Binding-site contacts:
Ligand atom C1 contacts residue THR389 of chain 1.C at 3.6 Å.
Ligand atom O5 contacts residue THR389 of chain 1.C at 3.7 Å.
Ligand atom O5 contacts residue ASN387 of chain 1.C at 2.4 Å (h-bond).
Ligand atom C6 contacts residue THR389 of chain 1.C at 4.0 Å.
Ligand atom C3 contacts residue ASN387 of chain 1.C at 3.8 Å.
Ligand atom O6 contacts residue NAG1 of chain 1.BB at 4.0 Å.
Ligand atom C5 contacts residue ASN387 of chain 1.C at 3.6 Å.
Ligand atom C1 contacts residue ASN387 of chain 1.C at 1.4 Å.
Ligand atom C6 contacts residue NAG1 of chain 1.BB at 4.2 Å.
Ligand atom O7 contacts residue ASN387 of chain 1.C at 3.9 Å.
Ligand atom C2 contacts residue ASN387 of chain 1.C at 2.5 Å.
Ligand atom C5 contacts residue THR389 of chain 1.C at 3.8 Å.
Ligand atom C8 contacts residue MET374 of chain 1.C at 4.1 Å (hydrophobic).
Ligand atom N2 contacts residue ASN387 of chain 1.C at 2.9 Å (h-bond).
Ligand atom O7 contacts residue THR389 of chain 1.C at 4.2 Å.
Ligand atom C7 contacts residue ASN387 of chain 1.C at 3.6 Å.
Ligand atom O6 contacts residue GLN390 of chain 1.C at 3.9 Å.
Ligand atom C4 contacts residue ASN387 of chain 1.C at 4.2 Å.

This small molecule binds to this protein.
Small molecule (SMILES): CC(=O)N[C@H]1[C@H](O[C@H]2[C@H](O)[C@@H](NC(C)=O)CO[C@@H]2CO)O[C@H](CO)[C@@H](O)[C@@H]1O

Sequence of chain 1.C:
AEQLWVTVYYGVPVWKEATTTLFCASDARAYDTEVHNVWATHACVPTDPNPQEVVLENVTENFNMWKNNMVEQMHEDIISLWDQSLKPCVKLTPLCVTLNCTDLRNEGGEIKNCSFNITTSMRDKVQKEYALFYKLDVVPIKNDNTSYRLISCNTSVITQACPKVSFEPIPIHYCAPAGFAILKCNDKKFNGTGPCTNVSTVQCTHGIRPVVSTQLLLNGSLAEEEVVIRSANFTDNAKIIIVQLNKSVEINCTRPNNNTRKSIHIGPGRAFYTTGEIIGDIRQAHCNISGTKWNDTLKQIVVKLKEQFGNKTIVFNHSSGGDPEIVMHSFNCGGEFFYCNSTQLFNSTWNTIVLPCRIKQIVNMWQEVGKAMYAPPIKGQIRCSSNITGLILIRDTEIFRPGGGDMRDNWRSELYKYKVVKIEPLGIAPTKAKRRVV